This small molecule binds to this protein.
Small molecule (SMILES): CC(=O)N[C@H]1[C@H](O[C@H]2[C@H](O)[C@@H](NC(C)=O)CO[C@@H]2CO)O[C@H](CO)[C@@H](O)[C@@H]1O

Binding-site contacts:
Ligand atom O5 contacts residue ASN1121 of chain 1.B at 2.4 Å (h-bond).
Ligand atom C5 contacts residue ASN1121 of chain 1.B at 3.7 Å.
Ligand atom O7 contacts residue ASN1121 of chain 1.B at 4.0 Å.
Ligand atom C1 contacts residue ASN1121 of chain 1.B at 1.4 Å.
Ligand atom C4 contacts residue ASN1121 of chain 1.B at 4.2 Å.
Ligand atom C2 contacts residue ASN1121 of chain 1.B at 2.5 Å.
Ligand atom N2 contacts residue ASN1121 of chain 1.B at 2.9 Å (h-bond).
Ligand atom C3 contacts residue ASN1121 of chain 1.B at 3.8 Å.
Ligand atom C7 contacts residue ASN1121 of chain 1.B at 3.6 Å.

Sequence of chain 1.B:
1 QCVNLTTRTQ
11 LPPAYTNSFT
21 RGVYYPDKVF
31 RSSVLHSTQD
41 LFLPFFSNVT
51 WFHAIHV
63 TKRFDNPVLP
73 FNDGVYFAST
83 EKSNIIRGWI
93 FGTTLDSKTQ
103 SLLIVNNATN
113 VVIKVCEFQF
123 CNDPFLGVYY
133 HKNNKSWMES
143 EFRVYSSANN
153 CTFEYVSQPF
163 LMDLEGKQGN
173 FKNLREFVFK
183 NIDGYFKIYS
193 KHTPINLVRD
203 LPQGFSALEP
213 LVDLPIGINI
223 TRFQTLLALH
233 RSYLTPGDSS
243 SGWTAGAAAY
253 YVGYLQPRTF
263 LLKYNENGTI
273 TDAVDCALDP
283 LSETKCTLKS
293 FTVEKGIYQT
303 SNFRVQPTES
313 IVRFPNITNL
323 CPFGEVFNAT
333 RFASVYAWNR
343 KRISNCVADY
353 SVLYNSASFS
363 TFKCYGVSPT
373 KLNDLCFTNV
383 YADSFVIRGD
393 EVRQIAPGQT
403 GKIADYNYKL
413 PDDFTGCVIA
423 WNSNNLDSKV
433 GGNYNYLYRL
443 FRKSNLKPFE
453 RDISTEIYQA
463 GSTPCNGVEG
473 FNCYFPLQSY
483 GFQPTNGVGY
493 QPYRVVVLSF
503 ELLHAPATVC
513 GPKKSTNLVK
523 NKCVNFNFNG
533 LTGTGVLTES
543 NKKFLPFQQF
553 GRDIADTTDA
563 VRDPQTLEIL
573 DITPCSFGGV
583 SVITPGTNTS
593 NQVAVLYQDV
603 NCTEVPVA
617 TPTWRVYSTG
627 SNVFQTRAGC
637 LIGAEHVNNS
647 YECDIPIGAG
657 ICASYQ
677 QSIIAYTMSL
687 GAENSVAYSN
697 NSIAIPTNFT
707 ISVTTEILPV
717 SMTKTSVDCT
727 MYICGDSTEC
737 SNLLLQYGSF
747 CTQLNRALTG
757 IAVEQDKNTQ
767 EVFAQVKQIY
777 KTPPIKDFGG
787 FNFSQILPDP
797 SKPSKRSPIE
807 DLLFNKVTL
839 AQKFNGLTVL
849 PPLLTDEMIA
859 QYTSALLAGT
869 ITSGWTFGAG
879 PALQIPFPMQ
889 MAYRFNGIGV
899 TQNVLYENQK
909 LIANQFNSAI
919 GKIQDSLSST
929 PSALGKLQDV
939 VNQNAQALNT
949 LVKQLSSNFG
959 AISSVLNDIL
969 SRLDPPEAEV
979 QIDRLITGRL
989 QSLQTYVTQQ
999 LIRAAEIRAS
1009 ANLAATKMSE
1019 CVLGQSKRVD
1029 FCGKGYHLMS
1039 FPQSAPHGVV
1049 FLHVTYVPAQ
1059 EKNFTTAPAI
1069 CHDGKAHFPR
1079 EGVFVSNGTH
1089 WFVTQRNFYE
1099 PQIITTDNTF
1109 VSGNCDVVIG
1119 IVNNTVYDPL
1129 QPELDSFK